Sequence of chain 1.D:
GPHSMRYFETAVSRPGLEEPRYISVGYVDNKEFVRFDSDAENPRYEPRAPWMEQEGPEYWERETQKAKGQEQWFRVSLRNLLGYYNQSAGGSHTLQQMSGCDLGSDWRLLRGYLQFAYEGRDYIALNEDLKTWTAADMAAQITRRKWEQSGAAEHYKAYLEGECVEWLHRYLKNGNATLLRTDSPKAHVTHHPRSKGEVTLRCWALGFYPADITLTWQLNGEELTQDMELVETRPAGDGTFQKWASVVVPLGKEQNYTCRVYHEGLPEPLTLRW

The protein below binds the small molecule below.
Small molecule (SMILES): CSCC[C@@H](COO)NC(=O)[C@@H](NC(=O)[C@H](C)NC(=O)[C@H](Cc1ccccc1)NC(=O)[C@H](CC(N)=O)NC(=O)[C@H](Cc1ccc(O)cc1)NC(=O)[C@@H](NC(=O)[C@H](C)NC(=O)[C@@H](N)CCCCN)C(C)C)[C@@H](C)O

Binding-site contacts:
Ligand atom OXT contacts residue LYS146 of chain 1.D at 3.2 Å (salt-bridge).
Ligand atom N contacts residue TYR171 of chain 1.D at 2.8 Å (h-bond).
Ligand atom O contacts residue TYR84 of chain 1.D at 3.1 Å (h-bond).
Ligand atom CA contacts residue GLN70 of chain 1.D at 3.4 Å.
Ligand atom C contacts residue LYS146 of chain 1.D at 2.8 Å.
Ligand atom NZ contacts residue ARG62 of chain 1.D at 3.3 Å (salt-bridge).
Ligand atom C contacts residue TRP147 of chain 1.D at 3.4 Å (hydrophobic).
Ligand atom ND2 contacts residue GLN70 of chain 1.D at 3.1 Å (h-bond).
Ligand atom CA contacts residue TRP73 of chain 1.D at 3.4 Å (hydrophobic).
Ligand atom CG contacts residue LYS66 of chain 1.D at 3.3 Å.
Ligand atom CB contacts residue THR143 of chain 1.D at 2.8 Å.
Ligand atom OD1 contacts residue TRP73 of chain 1.D at 3.0 Å.
Ligand atom SD contacts residue TYR123 of chain 1.D at 3.1 Å.
Ligand atom NZ contacts residue GLU163 of chain 1.D at 3.3 Å (salt-bridge).
Ligand atom CG1 contacts residue SER99 of chain 1.D at 3.4 Å.
Ligand atom O contacts residue HIS155 of chain 1.D at 3.3 Å.
Ligand atom OG1 contacts residue LYS146 of chain 1.D at 3.3 Å (salt-bridge).
Ligand atom ND2 contacts residue GLN97 of chain 1.D at 3.4 Å (h-bond).
Ligand atom N contacts residue GLN70 of chain 1.D at 3.0 Å (h-bond).
Ligand atom CA contacts residue GLU63 of chain 1.D at 3.4 Å.
Ligand atom CB contacts residue GLU63 of chain 1.D at 3.5 Å.
Ligand atom CD contacts residue GLU163 of chain 1.D at 3.2 Å.
Ligand atom OXT contacts residue TYR84 of chain 1.D at 2.5 Å (h-bond).
Ligand atom CA contacts residue TRP147 of chain 1.D at 3.4 Å (hydrophobic).
Ligand atom O contacts residue LYS146 of chain 1.D at 2.2 Å.
Ligand atom O contacts residue TRP147 of chain 1.D at 2.7 Å (h-bond).
Ligand atom CB contacts residue TRP73 of chain 1.D at 3.1 Å (hydrophobic).
Ligand atom N contacts residue TYR156 of chain 1.D at 3.3 Å (h-bond).
Ligand atom CG contacts residue TRP147 of chain 1.D at 3.2 Å (hydrophobic).
Ligand atom CE2 contacts residue SER150 of chain 1.D at 3.0 Å.
Ligand atom NZ contacts residue LYS66 of chain 1.D at 3.1 Å (salt-bridge).
Ligand atom O contacts residue TRP147 of chain 1.D at 2.6 Å (h-bond).
Ligand atom CG contacts residue GLU63 of chain 1.D at 3.1 Å.
Ligand atom O contacts residue TYR159 of chain 1.D at 2.8 Å (h-bond).
Ligand atom OD1 contacts residue GLN97 of chain 1.D at 3.5 Å (h-bond).
Ligand atom N contacts residue GLU63 of chain 1.D at 2.8 Å (salt-bridge).
Ligand atom O contacts residue LYS66 of chain 1.D at 2.9 Å (salt-bridge).
Ligand atom C contacts residue TYR84 of chain 1.D at 3.2 Å (hydrophobic).
Ligand atom OXT contacts residue THR143 of chain 1.D at 3.2 Å (h-bond).
Ligand atom CZ contacts residue SER150 of chain 1.D at 3.4 Å.